Sequence of chain 1.LA:
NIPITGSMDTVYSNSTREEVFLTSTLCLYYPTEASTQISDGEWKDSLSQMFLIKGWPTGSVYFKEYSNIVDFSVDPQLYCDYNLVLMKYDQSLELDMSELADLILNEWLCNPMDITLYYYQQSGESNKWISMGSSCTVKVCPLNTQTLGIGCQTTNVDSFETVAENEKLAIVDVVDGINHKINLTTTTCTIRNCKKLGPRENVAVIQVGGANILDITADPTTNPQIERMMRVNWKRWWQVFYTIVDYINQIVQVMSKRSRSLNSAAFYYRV

Binding-site contacts:
Ligand atom O5 contacts residue VAL212 of chain 1.LA at 3.5 Å.
Ligand atom O5 contacts residue ASN238 of chain 1.LA at 2.4 Å (h-bond).
Ligand atom O6 contacts residue VAL212 of chain 1.LA at 3.9 Å.
Ligand atom C7 contacts residue ASN238 of chain 1.LA at 3.2 Å.
Ligand atom C8 contacts residue THR171 of chain 1.LA at 4.0 Å.
Ligand atom C4 contacts residue ASN238 of chain 1.LA at 4.2 Å.
Ligand atom C8 contacts residue ASN238 of chain 1.LA at 3.6 Å.
Ligand atom O7 contacts residue ASN238 of chain 1.LA at 3.4 Å (h-bond).
Ligand atom N2 contacts residue THR240 of chain 1.LA at 4.4 Å.
Ligand atom C1 contacts residue ASN238 of chain 1.LA at 1.4 Å.
Ligand atom C5 contacts residue ASN238 of chain 1.LA at 3.6 Å.
Ligand atom C8 contacts residue LEU239 of chain 1.LA at 4.0 Å (hydrophobic).
Ligand atom C2 contacts residue ASN238 of chain 1.LA at 2.5 Å.
Ligand atom C3 contacts residue ASN238 of chain 1.LA at 3.8 Å.
Ligand atom C1 contacts residue VAL212 of chain 1.LA at 4.1 Å (hydrophobic).
Ligand atom C8 contacts residue THR241 of chain 1.LA at 4.2 Å.
Ligand atom N2 contacts residue ASN238 of chain 1.LA at 2.7 Å (h-bond).

A protein and the small-molecule ligand that binds it are described below.
Small molecule (SMILES): CC(=O)N[C@@H]1[C@@H](O)[C@H](O)[C@@H](CO)O[C@H]1O